Sequence of chain 2.A:
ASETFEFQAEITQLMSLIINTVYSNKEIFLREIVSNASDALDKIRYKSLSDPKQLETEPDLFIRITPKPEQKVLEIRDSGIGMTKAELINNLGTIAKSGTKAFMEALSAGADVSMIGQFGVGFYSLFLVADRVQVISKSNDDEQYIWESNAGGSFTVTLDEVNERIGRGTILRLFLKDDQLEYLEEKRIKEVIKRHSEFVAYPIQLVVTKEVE

The protein below binds the small molecule below.
Small molecule (SMILES): COC1=C2C[C@@H](C)C[C@H](OC)[C@H](O)[C@@H](C)/C=C(\C)[C@H](OC(N)=O)[C@@H](OC)/C=C\C=C(/C)C(=O)NC(=CC1=O)C2=O

Binding-site contacts:
Ligand atom N1 contacts residue GLY121 of chain 2.A at 3.1 Å (h-bond).
Ligand atom O9 contacts residue LYS98 of chain 2.A at 3.2 Å (salt-bridge).
Ligand atom C22 contacts residue PHE124 of chain 2.A at 3.6 Å (hydrophobic).
Ligand atom O7 contacts residue ASP40 of chain 2.A at 2.7 Å (salt-bridge).
Ligand atom C1 contacts residue GLY121 of chain 2.A at 3.2 Å.
Ligand atom C22 contacts residue ASN92 of chain 2.A at 3.7 Å.
Ligand atom O8 contacts residue ASP40 of chain 2.A at 2.9 Å (salt-bridge).
Ligand atom N2 contacts residue ALA38 of chain 2.A at 3.8 Å.
Ligand atom C26 contacts residue ILE82 of chain 2.A at 3.2 Å (hydrophobic).
Ligand atom O1 contacts residue GLY123 of chain 2.A at 3.4 Å (h-bond).
Ligand atom O8 contacts residue ASN37 of chain 2.A at 3.5 Å (h-bond).
Ligand atom C29 contacts residue ASP40 of chain 2.A at 3.4 Å.
Ligand atom C22 contacts residue TYR125 of chain 2.A at 3.6 Å (hydrophobic).
Ligand atom C27 contacts residue GLU88 of chain 2.A at 3.7 Å.
Ligand atom C19 contacts residue ASN37 of chain 2.A at 3.1 Å.
Ligand atom C27 contacts residue ASN92 of chain 2.A at 3.4 Å.
Ligand atom C22 contacts residue LEU93 of chain 2.A at 3.7 Å (hydrophobic).
Ligand atom C18 contacts residue ASP40 of chain 2.A at 3.6 Å.
Ligand atom O7 contacts residue LYS44 of chain 2.A at 3.0 Å (salt-bridge).
Ligand atom O3 contacts residue ASN37 of chain 2.A at 3.7 Å.
Ligand atom C17 contacts residue ASP40 of chain 2.A at 3.6 Å.
Ligand atom C23 contacts residue PHE124 of chain 2.A at 3.1 Å (hydrophobic).
Ligand atom O2 contacts residue MET84 of chain 2.A at 3.7 Å.
Ligand atom O1 contacts residue GLY121 of chain 2.A at 3.6 Å (h-bond).
Ligand atom C4 contacts residue LEU93 of chain 2.A at 3.6 Å (hydrophobic).
Ligand atom C3 contacts residue PHE124 of chain 2.A at 3.8 Å (hydrophobic).
Ligand atom C26 contacts residue LYS44 of chain 2.A at 3.8 Å.
Ligand atom C28 contacts residue ASN92 of chain 2.A at 3.7 Å.
Ligand atom C25 contacts residue ASP40 of chain 2.A at 3.4 Å.
Ligand atom O1 contacts residue PHE124 of chain 2.A at 2.9 Å (h-bond).
Ligand atom C29 contacts residue LYS44 of chain 2.A at 3.1 Å.
Ligand atom N2 contacts residue ASN37 of chain 2.A at 3.7 Å.
Ligand atom N2 contacts residue ASP79 of chain 2.A at 2.8 Å (salt-bridge).
Ligand atom O9 contacts residue GLY121 of chain 2.A at 3.7 Å.
Ligand atom O4 contacts residue ALA41 of chain 2.A at 3.7 Å.
Ligand atom O1 contacts residue VAL122 of chain 2.A at 3.4 Å.
Ligand atom O4 contacts residue THR171 of chain 2.A at 3.6 Å (h-bond).
Ligand atom O5 contacts residue LYS44 of chain 2.A at 2.8 Å (salt-bridge).
Ligand atom C25 contacts residue ASN37 of chain 2.A at 3.3 Å.
Ligand atom C26 contacts residue ALA41 of chain 2.A at 3.8 Å (hydrophobic).